Binding-site contacts:
Ligand atom O4 contacts residue LEU159 of chain 1.A at 3.7 Å.
Ligand atom O4 contacts residue GLY160 of chain 1.A at 4.1 Å.
Ligand atom O2P contacts residue ARG199 of chain 1.A at 2.7 Å (salt-bridge).
Ligand atom O1P contacts residue LYS194 of chain 1.A at 3.2 Å (salt-bridge).
Ligand atom O1P contacts residue PHE169 of chain 1.A at 3.8 Å.
Ligand atom O3 contacts residue GLY44 of chain 1.A at 3.9 Å.
Ligand atom C4 contacts residue LYS222 of chain 1.A at 4.3 Å.
Ligand atom O1A contacts residue GLY44 of chain 1.A at 3.9 Å.
Ligand atom O1P contacts residue HIS164 of chain 1.A at 4.0 Å.
Ligand atom O6 contacts residue ARG76 of chain 1.A at 3.8 Å.
Ligand atom O4 contacts residue LYS222 of chain 1.A at 3.2 Å (salt-bridge).
Ligand atom O3P contacts residue ARG199 of chain 1.A at 4.0 Å.
Ligand atom O5 contacts residue LEU159 of chain 1.A at 4.1 Å.
Ligand atom O1A contacts residue SER45 of chain 1.A at 3.2 Å (h-bond).
Ligand atom O2P contacts residue LYS194 of chain 1.A at 3.9 Å.
Ligand atom O5 contacts residue HIS164 of chain 1.A at 3.8 Å.
Ligand atom O1P contacts residue ARG199 of chain 1.A at 3.5 Å (salt-bridge).
Ligand atom P contacts residue ARG76 of chain 1.A at 3.9 Å.
Ligand atom P contacts residue ARG199 of chain 1.A at 3.8 Å.
Ligand atom C1 contacts residue GLY44 of chain 1.A at 3.8 Å.
Ligand atom O2 contacts residue LYS222 of chain 1.A at 3.5 Å (salt-bridge).
Ligand atom O3P contacts residue HIS164 of chain 1.A at 2.4 Å (h-bond).
Ligand atom P contacts residue LYS194 of chain 1.A at 3.8 Å.
Ligand atom O6 contacts residue LYS194 of chain 1.A at 3.8 Å.
Ligand atom C1 contacts residue SER45 of chain 1.A at 3.6 Å.
Ligand atom P contacts residue HIS164 of chain 1.A at 3.9 Å.
Ligand atom O3P contacts residue ALA166 of chain 1.A at 3.9 Å.
Ligand atom C5 contacts residue GLY160 of chain 1.A at 4.2 Å.
Ligand atom C5 contacts residue HIS164 of chain 1.A at 4.0 Å.
Ligand atom O2 contacts residue LEU159 of chain 1.A at 4.2 Å.
Ligand atom O1 contacts residue THR46 of chain 1.A at 3.4 Å (h-bond).
Ligand atom O1 contacts residue GLY44 of chain 1.A at 3.9 Å.
Ligand atom C5 contacts residue MET193 of chain 1.A at 4.2 Å (hydrophobic).
Ligand atom O1 contacts residue SER45 of chain 1.A at 3.3 Å (h-bond).
Ligand atom C2 contacts residue LYS222 of chain 1.A at 3.4 Å.
Ligand atom O1P contacts residue MET193 of chain 1.A at 3.4 Å.
Ligand atom C6 contacts residue HIS164 of chain 1.A at 4.2 Å.
Ligand atom O3P contacts residue PHE169 of chain 1.A at 3.9 Å.
Ligand atom C6 contacts residue MET193 of chain 1.A at 3.8 Å (hydrophobic).
Ligand atom O2P contacts residue ARG76 of chain 1.A at 2.7 Å (salt-bridge).

Sequence of chain 1.A:
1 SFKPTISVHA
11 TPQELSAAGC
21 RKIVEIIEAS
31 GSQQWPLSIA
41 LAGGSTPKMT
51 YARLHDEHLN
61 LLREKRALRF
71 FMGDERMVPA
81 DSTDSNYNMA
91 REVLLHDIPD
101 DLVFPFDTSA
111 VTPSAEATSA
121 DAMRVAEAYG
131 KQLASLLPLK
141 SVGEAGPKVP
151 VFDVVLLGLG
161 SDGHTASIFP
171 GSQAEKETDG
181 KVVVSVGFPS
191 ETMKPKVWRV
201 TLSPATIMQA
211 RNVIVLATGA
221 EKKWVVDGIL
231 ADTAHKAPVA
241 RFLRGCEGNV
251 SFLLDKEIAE

A protein and the small-molecule ligand that binds it are described below.
Small molecule (SMILES): O=C(O)[C@H](O)[C@@H](O)[C@H](O)[C@H](O)COP(=O)(O)O